The small molecule below binds the protein below.
Small molecule (SMILES): CC(=O)N[C@@H]1[C@@H](O)[C@H](O)[C@@H](CO)O[C@H]1O

Binding-site contacts:
Ligand atom C2 contacts residue ASN208 of chain 1.B at 2.4 Å.
Ligand atom C8 contacts residue ASN208 of chain 1.B at 4.3 Å.
Ligand atom C2 contacts residue PRO7 of chain 1.B at 3.6 Å (hydrophobic).
Ligand atom N2 contacts residue PRO7 of chain 1.B at 2.7 Å (h-bond).
Ligand atom C4 contacts residue ASN208 of chain 1.B at 4.2 Å.
Ligand atom N2 contacts residue ASN208 of chain 1.B at 2.8 Å (h-bond).
Ligand atom C3 contacts residue ASN208 of chain 1.B at 3.7 Å.
Ligand atom N2 contacts residue ARG8 of chain 1.B at 4.1 Å.
Ligand atom C1 contacts residue PRO7 of chain 1.B at 3.6 Å (hydrophobic).
Ligand atom O5 contacts residue ASN208 of chain 1.B at 2.4 Å (h-bond).
Ligand atom C8 contacts residue ARG280 of chain 1.B at 4.4 Å.
Ligand atom C5 contacts residue TYR6 of chain 1.B at 4.1 Å (hydrophobic).
Ligand atom C1 contacts residue ASN208 of chain 1.B at 1.5 Å.
Ligand atom C8 contacts residue PRO7 of chain 1.B at 3.5 Å (hydrophobic).
Ligand atom C3 contacts residue PRO7 of chain 1.B at 3.9 Å (hydrophobic).
Ligand atom O7 contacts residue ASN208 of chain 1.B at 3.1 Å (h-bond).
Ligand atom O6 contacts residue TYR6 of chain 1.B at 3.6 Å.
Ligand atom C8 contacts residue ARG8 of chain 1.B at 4.0 Å.
Ligand atom C7 contacts residue ASN208 of chain 1.B at 3.2 Å.
Ligand atom C1 contacts residue TYR6 of chain 1.B at 4.1 Å (hydrophobic).
Ligand atom C7 contacts residue PRO7 of chain 1.B at 3.5 Å (hydrophobic).
Ligand atom C8 contacts residue LEU9 of chain 1.B at 4.2 Å (hydrophobic).
Ligand atom O5 contacts residue TYR6 of chain 1.B at 3.9 Å.
Ligand atom C5 contacts residue ASN208 of chain 1.B at 3.7 Å.

Sequence of chain 1.B:
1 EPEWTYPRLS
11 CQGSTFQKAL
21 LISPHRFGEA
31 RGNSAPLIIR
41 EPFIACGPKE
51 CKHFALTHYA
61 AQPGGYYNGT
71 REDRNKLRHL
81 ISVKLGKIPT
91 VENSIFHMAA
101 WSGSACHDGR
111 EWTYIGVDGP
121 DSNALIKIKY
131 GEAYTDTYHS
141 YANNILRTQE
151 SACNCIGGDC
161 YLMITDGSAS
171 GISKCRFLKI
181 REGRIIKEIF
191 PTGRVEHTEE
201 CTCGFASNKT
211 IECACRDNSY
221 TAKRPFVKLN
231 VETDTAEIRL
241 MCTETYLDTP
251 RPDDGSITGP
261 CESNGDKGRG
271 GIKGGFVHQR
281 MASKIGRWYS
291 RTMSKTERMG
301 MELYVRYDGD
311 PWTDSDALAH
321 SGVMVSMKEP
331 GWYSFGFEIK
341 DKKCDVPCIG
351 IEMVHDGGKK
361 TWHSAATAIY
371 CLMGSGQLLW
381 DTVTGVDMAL